A small-molecule ligand and the protein it binds are described below.
Small molecule (SMILES): CC(=O)N[C@@H]1[C@@H](O)[C@H](O)[C@@H](CO)O[C@H]1O

Binding-site contacts:
Ligand atom C8 contacts residue LYS22 of chain 2.A at 3.9 Å.
Ligand atom C3 contacts residue ASN23 of chain 2.A at 3.8 Å.
Ligand atom C1 contacts residue ASN23 of chain 2.A at 1.4 Å.
Ligand atom N2 contacts residue ASN23 of chain 2.A at 3.0 Å (h-bond).
Ligand atom C2 contacts residue ASN23 of chain 2.A at 2.5 Å.
Ligand atom O5 contacts residue GLN15 of chain 2.A at 4.3 Å.
Ligand atom C7 contacts residue ASN23 of chain 2.A at 3.5 Å.
Ligand atom C5 contacts residue ASN23 of chain 2.A at 3.7 Å.
Ligand atom O5 contacts residue ASN23 of chain 2.A at 2.4 Å (h-bond).
Ligand atom O7 contacts residue ASN23 of chain 2.A at 3.6 Å.
Ligand atom C4 contacts residue ASN23 of chain 2.A at 4.2 Å.

Sequence of chain 2.A:
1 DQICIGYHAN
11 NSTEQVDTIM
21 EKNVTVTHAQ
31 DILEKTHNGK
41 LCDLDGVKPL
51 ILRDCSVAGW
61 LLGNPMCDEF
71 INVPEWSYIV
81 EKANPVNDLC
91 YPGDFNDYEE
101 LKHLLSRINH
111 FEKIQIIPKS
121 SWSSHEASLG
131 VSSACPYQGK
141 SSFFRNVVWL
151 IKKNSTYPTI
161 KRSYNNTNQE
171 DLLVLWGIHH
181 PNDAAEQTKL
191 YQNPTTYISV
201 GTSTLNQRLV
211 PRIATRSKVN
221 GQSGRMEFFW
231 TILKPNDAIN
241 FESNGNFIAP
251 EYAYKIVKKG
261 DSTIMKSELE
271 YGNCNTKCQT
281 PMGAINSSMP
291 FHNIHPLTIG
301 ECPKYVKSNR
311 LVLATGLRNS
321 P